Sequence of chain 1.B:
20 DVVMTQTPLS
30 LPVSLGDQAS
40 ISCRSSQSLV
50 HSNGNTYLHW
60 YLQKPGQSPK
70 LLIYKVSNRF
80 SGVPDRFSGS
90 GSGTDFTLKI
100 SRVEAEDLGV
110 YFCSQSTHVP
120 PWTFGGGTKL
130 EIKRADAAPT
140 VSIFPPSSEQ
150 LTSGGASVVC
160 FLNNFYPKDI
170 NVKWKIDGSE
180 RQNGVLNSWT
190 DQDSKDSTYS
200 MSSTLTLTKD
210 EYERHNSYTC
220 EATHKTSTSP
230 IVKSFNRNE

Binding-site contacts:
Ligand atom C8 contacts residue THR8 of chain 1.C at 4.3 Å.
Ligand atom O6 contacts residue SER51 of chain 1.B at 2.7 Å (h-bond).
Ligand atom C4 contacts residue THR116 of chain 1.B at 3.5 Å.
Ligand atom C6 contacts residue HIS50 of chain 1.B at 3.9 Å.
Ligand atom C1 contacts residue THR8 of chain 1.C at 1.4 Å.
Ligand atom O3 contacts residue VAL118 of chain 1.B at 4.1 Å.
Ligand atom C7 contacts residue THR8 of chain 1.C at 4.2 Å.
Ligand atom C4 contacts residue HIS117 of chain 1.B at 3.5 Å.
Ligand atom C7 contacts residue PRO10 of chain 1.C at 3.9 Å (hydrophobic).
Ligand atom O3 contacts residue THR8 of chain 1.C at 4.2 Å.
Ligand atom C6 contacts residue THR116 of chain 1.B at 4.1 Å.
Ligand atom C6 contacts residue HIS117 of chain 1.B at 3.9 Å.
Ligand atom C6 contacts residue SER51 of chain 1.B at 3.9 Å.
Ligand atom O6 contacts residue HIS50 of chain 1.B at 3.5 Å.
Ligand atom O4 contacts residue HIS117 of chain 1.B at 2.7 Å (h-bond).
Ligand atom C5 contacts residue THR8 of chain 1.C at 2.8 Å.
Ligand atom C5 contacts residue SER51 of chain 1.B at 4.4 Å.
Ligand atom O3 contacts residue HIS117 of chain 1.B at 4.3 Å.
Ligand atom C5 contacts residue THR116 of chain 1.B at 4.0 Å.
Ligand atom O7 contacts residue PRO10 of chain 1.C at 4.5 Å.
Ligand atom N2 contacts residue THR8 of chain 1.C at 2.9 Å (h-bond).
Ligand atom C2 contacts residue THR8 of chain 1.C at 2.5 Å.
Ligand atom C8 contacts residue PRO10 of chain 1.C at 3.5 Å (hydrophobic).
Ligand atom C3 contacts residue THR116 of chain 1.B at 4.4 Å.
Ligand atom C4 contacts residue THR8 of chain 1.C at 3.4 Å.
Ligand atom C3 contacts residue THR8 of chain 1.C at 3.0 Å.
Ligand atom C6 contacts residue THR8 of chain 1.C at 4.2 Å.
Ligand atom O4 contacts residue THR116 of chain 1.B at 4.3 Å.
Ligand atom O5 contacts residue THR8 of chain 1.C at 2.3 Å (h-bond).
Ligand atom C5 contacts residue HIS50 of chain 1.B at 4.3 Å.
Ligand atom O6 contacts residue THR8 of chain 1.C at 3.8 Å.
Ligand atom O5 contacts residue SER51 of chain 1.B at 3.9 Å.
Ligand atom C5 contacts residue HIS117 of chain 1.B at 4.3 Å.
Ligand atom O4 contacts residue THR8 of chain 1.C at 4.4 Å.
Ligand atom N2 contacts residue PRO10 of chain 1.C at 4.2 Å.

This small molecule binds to this protein.
Small molecule (SMILES): CC(=O)N[C@@H]1[C@@H](O)[C@@H](O)[C@@H](CO)O[C@@H]1O

Sequence of chain 1.C:
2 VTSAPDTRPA